The small molecule below binds the protein below.
Small molecule (SMILES): N[C@@H](CO)C(=O)O

Binding-site contacts:
Ligand atom C contacts residue TYR117 of chain 1.A at 3.8 Å (hydrophobic).
Ligand atom CB contacts residue ASP146 of chain 1.A at 4.0 Å.
Ligand atom CB contacts residue TYR74 of chain 1.A at 3.7 Å (hydrophobic).
Ligand atom OXT contacts residue ALA120 of chain 1.A at 4.0 Å.
Ligand atom O contacts residue ILE118 of chain 1.A at 4.2 Å.
Ligand atom OG contacts residue ASP146 of chain 1.A at 4.2 Å.
Ligand atom CB contacts residue PHE82 of chain 1.A at 4.0 Å (hydrophobic).
Ligand atom O contacts residue ALA120 of chain 1.A at 2.9 Å (h-bond).
Ligand atom OG contacts residue MET90 of chain 1.A at 3.5 Å.
Ligand atom OG contacts residue ALA120 of chain 1.A at 4.0 Å.
Ligand atom N contacts residue TYR74 of chain 1.A at 3.6 Å (h-bond).
Ligand atom OG contacts residue ASP119 of chain 1.A at 2.9 Å (salt-bridge).
Ligand atom O contacts residue TRP101 of chain 1.A at 4.4 Å.
Ligand atom C contacts residue TRP101 of chain 1.A at 3.4 Å (hydrophobic).
Ligand atom CA contacts residue TYR117 of chain 1.A at 3.5 Å (hydrophobic).
Ligand atom OXT contacts residue TRP101 of chain 1.A at 2.8 Å (h-bond).
Ligand atom OG contacts residue ILE84 of chain 1.A at 4.3 Å.
Ligand atom O contacts residue ARG99 of chain 1.A at 2.8 Å (salt-bridge).
Ligand atom C contacts residue ALA120 of chain 1.A at 3.9 Å (hydrophobic).
Ligand atom CB contacts residue ILE84 of chain 1.A at 4.4 Å (hydrophobic).
Ligand atom C contacts residue PHE94 of chain 1.A at 4.4 Å (hydrophobic).
Ligand atom CB contacts residue MET90 of chain 1.A at 4.2 Å (hydrophobic).
Ligand atom C contacts residue ASP119 of chain 1.A at 4.0 Å.
Ligand atom CB contacts residue ASP119 of chain 1.A at 3.8 Å.
Ligand atom OXT contacts residue ARG99 of chain 1.A at 2.8 Å (salt-bridge).
Ligand atom OG contacts residue ALA121 of chain 1.A at 3.5 Å (h-bond).
Ligand atom CA contacts residue TRP101 of chain 1.A at 3.5 Å (hydrophobic).
Ligand atom N contacts residue ILE126 of chain 1.A at 3.5 Å.
Ligand atom CA contacts residue TYR74 of chain 1.A at 3.6 Å (hydrophobic).
Ligand atom C contacts residue ARG99 of chain 1.A at 3.6 Å.
Ligand atom N contacts residue SER128 of chain 1.A at 4.2 Å.
Ligand atom CA contacts residue ASP146 of chain 1.A at 3.8 Å.
Ligand atom N contacts residue ASP119 of chain 1.A at 2.9 Å (salt-bridge).
Ligand atom CB contacts residue TRP101 of chain 1.A at 4.4 Å (hydrophobic).
Ligand atom O contacts residue TYR117 of chain 1.A at 3.4 Å.
Ligand atom O contacts residue ASP119 of chain 1.A at 3.4 Å (salt-bridge).
Ligand atom OXT contacts residue PHE94 of chain 1.A at 3.5 Å.
Ligand atom N contacts residue ASP146 of chain 1.A at 2.7 Å (salt-bridge).
Ligand atom CA contacts residue ASP119 of chain 1.A at 3.7 Å.
Ligand atom N contacts residue TYR117 of chain 1.A at 2.9 Å (h-bond).

Sequence of chain 1.A:
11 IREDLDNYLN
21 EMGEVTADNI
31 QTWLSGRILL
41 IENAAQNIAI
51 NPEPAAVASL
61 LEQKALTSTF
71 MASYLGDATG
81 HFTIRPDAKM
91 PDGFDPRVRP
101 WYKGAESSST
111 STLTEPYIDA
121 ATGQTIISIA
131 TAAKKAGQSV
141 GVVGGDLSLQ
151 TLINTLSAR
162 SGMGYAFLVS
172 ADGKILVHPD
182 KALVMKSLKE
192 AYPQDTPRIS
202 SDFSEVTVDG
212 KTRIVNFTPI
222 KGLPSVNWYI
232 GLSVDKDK